Binding-site contacts:
Ligand atom N2 contacts residue HIS1101 of chain 1.C at 4.4 Å.
Ligand atom C5 contacts residue ASN1098 of chain 1.C at 3.6 Å.
Ligand atom C3 contacts residue THR1100 of chain 1.C at 4.0 Å.
Ligand atom C7 contacts residue THR1100 of chain 1.C at 3.9 Å.
Ligand atom O4 contacts residue HIS1101 of chain 1.C at 3.6 Å.
Ligand atom N2 contacts residue ASN1098 of chain 1.C at 3.0 Å (h-bond).
Ligand atom C5 contacts residue HIS1101 of chain 1.C at 3.4 Å.
Ligand atom C2 contacts residue ASN1098 of chain 1.C at 2.5 Å.
Ligand atom O5 contacts residue PHE1103 of chain 1.C at 3.9 Å.
Ligand atom C3 contacts residue HIS1101 of chain 1.C at 3.6 Å.
Ligand atom C1 contacts residue ASN1098 of chain 1.C at 1.4 Å.
Ligand atom O5 contacts residue HIS1101 of chain 1.C at 3.9 Å.
Ligand atom C1 contacts residue THR1100 of chain 1.C at 3.9 Å.
Ligand atom C1 contacts residue HIS1101 of chain 1.C at 3.6 Å.
Ligand atom C7 contacts residue ASN1098 of chain 1.C at 3.5 Å.
Ligand atom O5 contacts residue ASN1098 of chain 1.C at 2.3 Å (h-bond).
Ligand atom O7 contacts residue ASN1098 of chain 1.C at 3.7 Å.
Ligand atom O6 contacts residue PHE1103 of chain 1.C at 4.0 Å.
Ligand atom C8 contacts residue ASN1098 of chain 1.C at 3.6 Å.
Ligand atom N2 contacts residue THR1100 of chain 1.C at 3.0 Å (h-bond).
Ligand atom C6 contacts residue HIS1101 of chain 1.C at 4.4 Å.
Ligand atom C8 contacts residue THR1100 of chain 1.C at 3.8 Å.
Ligand atom C5 contacts residue PHE1103 of chain 1.C at 4.3 Å (hydrophobic).
Ligand atom C6 contacts residue PHE1103 of chain 1.C at 3.9 Å (hydrophobic).
Ligand atom C2 contacts residue THR1100 of chain 1.C at 3.8 Å.
Ligand atom C4 contacts residue HIS1101 of chain 1.C at 3.9 Å.
Ligand atom C4 contacts residue ASN1098 of chain 1.C at 4.2 Å.
Ligand atom C2 contacts residue HIS1101 of chain 1.C at 4.1 Å.
Ligand atom C3 contacts residue ASN1098 of chain 1.C at 3.8 Å.

Sequence of chain 1.C:
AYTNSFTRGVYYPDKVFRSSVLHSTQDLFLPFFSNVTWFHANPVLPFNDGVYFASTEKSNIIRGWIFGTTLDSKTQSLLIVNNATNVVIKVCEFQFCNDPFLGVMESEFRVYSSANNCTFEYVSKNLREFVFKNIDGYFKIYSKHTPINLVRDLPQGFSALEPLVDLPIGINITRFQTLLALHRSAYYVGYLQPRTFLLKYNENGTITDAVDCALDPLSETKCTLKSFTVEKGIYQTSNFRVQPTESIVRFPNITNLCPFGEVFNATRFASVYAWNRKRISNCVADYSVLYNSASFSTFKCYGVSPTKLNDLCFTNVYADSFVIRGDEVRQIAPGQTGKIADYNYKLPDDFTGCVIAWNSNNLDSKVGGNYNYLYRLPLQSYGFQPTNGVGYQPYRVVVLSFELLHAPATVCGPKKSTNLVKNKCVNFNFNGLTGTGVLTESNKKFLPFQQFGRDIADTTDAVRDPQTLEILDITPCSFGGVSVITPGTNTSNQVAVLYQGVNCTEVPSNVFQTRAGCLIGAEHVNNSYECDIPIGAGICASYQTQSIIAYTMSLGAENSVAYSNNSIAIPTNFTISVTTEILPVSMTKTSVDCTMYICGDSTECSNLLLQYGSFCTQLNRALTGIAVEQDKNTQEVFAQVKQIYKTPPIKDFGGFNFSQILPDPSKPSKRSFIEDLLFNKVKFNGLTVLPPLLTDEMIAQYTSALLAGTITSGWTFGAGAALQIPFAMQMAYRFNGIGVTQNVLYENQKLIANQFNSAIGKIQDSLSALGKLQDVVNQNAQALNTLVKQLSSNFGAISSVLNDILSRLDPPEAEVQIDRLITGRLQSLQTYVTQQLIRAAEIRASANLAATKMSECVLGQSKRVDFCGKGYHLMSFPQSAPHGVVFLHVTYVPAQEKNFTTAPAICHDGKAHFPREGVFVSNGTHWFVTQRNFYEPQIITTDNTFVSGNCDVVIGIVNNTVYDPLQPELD

The protein below binds the small molecule below.
Small molecule (SMILES): CC(=O)N[C@H]1[C@H](O[C@H]2[C@H](O)[C@@H](NC(C)=O)CO[C@@H]2CO)O[C@H](CO)[C@@H](O)[C@@H]1O